Sequence of chain 6.B:
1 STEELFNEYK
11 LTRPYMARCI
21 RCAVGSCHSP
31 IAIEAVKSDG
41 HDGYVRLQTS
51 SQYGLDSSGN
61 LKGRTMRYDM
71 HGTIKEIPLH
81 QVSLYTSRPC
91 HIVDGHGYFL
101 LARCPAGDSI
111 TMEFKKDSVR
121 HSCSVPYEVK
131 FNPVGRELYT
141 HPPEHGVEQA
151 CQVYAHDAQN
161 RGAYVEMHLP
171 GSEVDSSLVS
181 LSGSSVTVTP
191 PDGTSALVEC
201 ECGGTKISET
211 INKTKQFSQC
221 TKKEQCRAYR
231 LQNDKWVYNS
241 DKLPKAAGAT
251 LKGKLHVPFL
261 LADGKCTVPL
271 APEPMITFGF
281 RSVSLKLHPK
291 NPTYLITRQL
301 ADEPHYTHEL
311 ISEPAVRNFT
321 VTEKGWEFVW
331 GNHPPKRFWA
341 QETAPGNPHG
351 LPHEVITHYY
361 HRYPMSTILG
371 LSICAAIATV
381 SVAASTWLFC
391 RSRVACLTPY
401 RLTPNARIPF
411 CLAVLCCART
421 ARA

Binding-site contacts:
Ligand atom O6 contacts residue SER284 of chain 6.B at 2.4 Å (h-bond).
Ligand atom O7 contacts residue GLU305 of chain 5.A at 2.4 Å (salt-bridge).
Ligand atom O6 contacts residue ASN318 of chain 6.B at 2.9 Å (h-bond).
Ligand atom C5 contacts residue SER284 of chain 6.B at 4.5 Å.
Ligand atom C8 contacts residue GLU305 of chain 5.A at 4.5 Å.
Ligand atom N2 contacts residue GLU305 of chain 5.A at 4.4 Å.
Ligand atom O5 contacts residue SER284 of chain 6.B at 4.2 Å.
Ligand atom C6 contacts residue SER284 of chain 6.B at 3.4 Å.
Ligand atom C7 contacts residue GLU305 of chain 5.A at 3.6 Å.
Ligand atom C6 contacts residue ASN318 of chain 6.B at 3.2 Å.

This protein binds this small molecule.
Small molecule (SMILES): CC(=O)N[C@@H]1[C@@H](O)[C@H](O)[C@@H](CO)O[C@H]1O

Sequence of chain 5.A:
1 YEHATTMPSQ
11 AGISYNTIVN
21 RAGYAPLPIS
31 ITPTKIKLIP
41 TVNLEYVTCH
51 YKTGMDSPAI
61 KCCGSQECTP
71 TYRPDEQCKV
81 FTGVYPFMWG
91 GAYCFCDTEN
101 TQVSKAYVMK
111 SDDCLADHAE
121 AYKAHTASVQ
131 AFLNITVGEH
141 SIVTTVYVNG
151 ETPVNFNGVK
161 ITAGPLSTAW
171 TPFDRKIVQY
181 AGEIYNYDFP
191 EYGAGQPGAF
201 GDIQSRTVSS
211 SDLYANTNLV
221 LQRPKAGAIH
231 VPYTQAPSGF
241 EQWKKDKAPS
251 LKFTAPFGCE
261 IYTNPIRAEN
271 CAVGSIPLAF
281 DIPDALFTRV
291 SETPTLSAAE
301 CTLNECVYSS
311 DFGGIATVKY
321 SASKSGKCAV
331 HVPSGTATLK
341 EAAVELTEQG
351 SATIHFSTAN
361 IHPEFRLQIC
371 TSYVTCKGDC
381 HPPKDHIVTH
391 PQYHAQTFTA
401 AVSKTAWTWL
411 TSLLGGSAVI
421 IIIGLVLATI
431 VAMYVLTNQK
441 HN